Sequence of chain 1.B:
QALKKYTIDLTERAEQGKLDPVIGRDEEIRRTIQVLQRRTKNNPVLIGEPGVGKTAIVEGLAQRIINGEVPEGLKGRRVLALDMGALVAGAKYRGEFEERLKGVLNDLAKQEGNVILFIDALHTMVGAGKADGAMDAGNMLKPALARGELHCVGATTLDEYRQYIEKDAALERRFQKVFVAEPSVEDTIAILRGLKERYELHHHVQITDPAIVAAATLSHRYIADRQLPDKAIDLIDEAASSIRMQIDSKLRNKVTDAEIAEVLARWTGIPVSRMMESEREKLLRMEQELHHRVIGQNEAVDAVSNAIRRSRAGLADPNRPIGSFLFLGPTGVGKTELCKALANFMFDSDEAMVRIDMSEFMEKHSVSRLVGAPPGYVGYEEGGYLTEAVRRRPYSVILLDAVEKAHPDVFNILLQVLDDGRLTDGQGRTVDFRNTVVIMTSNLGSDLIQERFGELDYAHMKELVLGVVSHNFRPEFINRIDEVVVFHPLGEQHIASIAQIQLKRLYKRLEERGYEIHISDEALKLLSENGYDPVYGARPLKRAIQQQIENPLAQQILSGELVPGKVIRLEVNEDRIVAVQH

This small molecule binds to this protein.
Small molecule (SMILES): Nc1ncnc2c1ncn2[C@@H]1O[C@H](COP(=O)(O)OP(=O)(O)OP(O)(O)=S)[C@@H](O)[C@H]1O

Binding-site contacts:
Ligand atom C4' contacts residue ASP388 of chain 1.B at 3.7 Å.
Ligand atom O2A contacts residue GLY211 of chain 1.B at 3.2 Å.
Ligand atom N3 contacts residue LEU353 of chain 1.B at 3.3 Å.
Ligand atom O3B contacts residue ARG331 of chain 1.A at 3.2 Å (salt-bridge).
Ligand atom O2B contacts residue LYS212 of chain 1.B at 2.8 Å (salt-bridge).
Ligand atom O2B contacts residue GLY211 of chain 1.B at 3.4 Å (h-bond).
Ligand atom C1' contacts residue ILE391 of chain 1.B at 3.7 Å (hydrophobic).
Ligand atom N6 contacts residue ILE181 of chain 1.B at 2.8 Å (h-bond).
Ligand atom PB contacts residue LYS212 of chain 1.B at 3.7 Å.
Ligand atom S1G contacts residue ARG332 of chain 1.A at 2.7 Å (salt-bridge).
Ligand atom C2 contacts residue PRO179 of chain 1.B at 3.2 Å (hydrophobic).
Ligand atom O3A contacts residue LYS212 of chain 1.B at 3.6 Å.
Ligand atom N1 contacts residue ILE181 of chain 1.B at 3.2 Å (h-bond).
Ligand atom O3G contacts residue LYS212 of chain 1.B at 3.5 Å (salt-bridge).
Ligand atom O2A contacts residue LYS212 of chain 1.B at 3.1 Å (salt-bridge).
Ligand atom O2' contacts residue ASP178 of chain 1.B at 3.6 Å.
Ligand atom C8 contacts residue PRO387 of chain 1.B at 3.5 Å (hydrophobic).
Ligand atom O5' contacts residue GLY211 of chain 1.B at 3.5 Å.
Ligand atom S1G contacts residue ARG331 of chain 1.A at 2.8 Å (salt-bridge).
Ligand atom C2 contacts residue LEU353 of chain 1.B at 3.7 Å (hydrophobic).
Ligand atom N7 contacts residue PRO387 of chain 1.B at 3.7 Å.
Ligand atom C2 contacts residue VAL180 of chain 1.B at 3.8 Å (hydrophobic).
Ligand atom PG contacts residue ARG331 of chain 1.A at 3.6 Å.
Ligand atom N7 contacts residue GLY211 of chain 1.B at 3.8 Å.
Ligand atom N6 contacts residue VAL180 of chain 1.B at 3.8 Å.
Ligand atom C5' contacts residue ARG331 of chain 1.A at 3.9 Å.
Ligand atom O3G contacts residue THR315 of chain 1.B at 3.5 Å (h-bond).
Ligand atom C5 contacts residue ALA214 of chain 1.B at 3.9 Å (hydrophobic).
Ligand atom O3A contacts residue GLY211 of chain 1.B at 3.2 Å (h-bond).
Ligand atom PA contacts residue GLY211 of chain 1.B at 3.6 Å.
Ligand atom O3G contacts residue PRO208 of chain 1.B at 3.3 Å.
Ligand atom N1 contacts residue PRO179 of chain 1.B at 3.8 Å.
Ligand atom O3B contacts residue GLY209 of chain 1.B at 3.5 Å (h-bond).
Ligand atom C8 contacts residue GLY211 of chain 1.B at 3.6 Å.
Ligand atom O2A contacts residue ALA214 of chain 1.B at 2.8 Å (h-bond).
Ligand atom N1 contacts residue VAL180 of chain 1.B at 3.4 Å.
Ligand atom O1B contacts residue THR213 of chain 1.B at 3.1 Å (h-bond).
Ligand atom C6 contacts residue ILE181 of chain 1.B at 3.8 Å (hydrophobic).
Ligand atom S1G contacts residue ALA328 of chain 1.A at 3.8 Å.
Ligand atom O2A contacts residue THR213 of chain 1.B at 3.0 Å (h-bond).

Sequence of chain 1.A:
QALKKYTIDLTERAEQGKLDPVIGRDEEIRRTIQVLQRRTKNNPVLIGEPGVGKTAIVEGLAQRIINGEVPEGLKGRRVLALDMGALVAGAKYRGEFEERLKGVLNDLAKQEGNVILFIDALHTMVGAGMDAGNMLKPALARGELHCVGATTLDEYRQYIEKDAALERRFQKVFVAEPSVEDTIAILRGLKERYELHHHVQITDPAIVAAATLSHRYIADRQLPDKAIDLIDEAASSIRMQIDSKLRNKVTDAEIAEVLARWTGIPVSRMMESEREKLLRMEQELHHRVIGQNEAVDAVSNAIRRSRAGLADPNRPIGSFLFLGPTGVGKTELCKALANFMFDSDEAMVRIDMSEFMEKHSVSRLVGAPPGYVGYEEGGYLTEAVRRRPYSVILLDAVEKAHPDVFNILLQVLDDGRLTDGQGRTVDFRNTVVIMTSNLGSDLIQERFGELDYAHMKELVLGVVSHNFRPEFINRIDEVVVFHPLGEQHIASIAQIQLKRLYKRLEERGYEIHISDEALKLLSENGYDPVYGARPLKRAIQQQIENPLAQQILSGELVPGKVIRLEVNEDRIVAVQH